A small-molecule ligand and the protein it binds are described below.
Small molecule (SMILES): O=C(O)c1ccccc1O

Sequence of chain 1.A:
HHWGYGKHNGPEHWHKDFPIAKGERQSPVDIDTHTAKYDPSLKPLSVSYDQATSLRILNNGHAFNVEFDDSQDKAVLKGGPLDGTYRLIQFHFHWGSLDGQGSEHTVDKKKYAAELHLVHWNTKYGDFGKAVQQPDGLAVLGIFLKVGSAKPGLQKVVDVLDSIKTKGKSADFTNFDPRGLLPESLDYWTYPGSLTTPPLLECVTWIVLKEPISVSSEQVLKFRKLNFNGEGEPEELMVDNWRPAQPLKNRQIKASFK

Binding-site contacts:
Ligand atom C5 contacts residue GLY234 of chain 1.A at 4.3 Å.
Ligand atom C1' contacts residue GLY234 of chain 1.A at 3.4 Å.
Ligand atom C4 contacts residue GLY234 of chain 1.A at 4.5 Å.
Ligand atom O2' contacts residue GLY234 of chain 1.A at 3.1 Å (h-bond).
Ligand atom O2 contacts residue GLY234 of chain 1.A at 3.9 Å.
Ligand atom O1' contacts residue GLY234 of chain 1.A at 3.6 Å.
Ligand atom C6 contacts residue GLY234 of chain 1.A at 3.4 Å.
Ligand atom C2 contacts residue GLY234 of chain 1.A at 3.5 Å.
Ligand atom C1 contacts residue GLY234 of chain 1.A at 3.3 Å.
Ligand atom C3 contacts residue GLY234 of chain 1.A at 4.1 Å.